Binding-site contacts:
Ligand atom O6 contacts residue GLN926 of chain 1.C at 3.5 Å (h-bond).
Ligand atom C7 contacts residue ASN717 of chain 1.C at 3.3 Å.
Ligand atom C5 contacts residue LEU922 of chain 1.C at 4.0 Å (hydrophobic).
Ligand atom O6 contacts residue THR719 of chain 1.C at 4.5 Å.
Ligand atom N2 contacts residue ASN717 of chain 1.C at 2.9 Å (h-bond).
Ligand atom C8 contacts residue LEU922 of chain 1.C at 3.8 Å (hydrophobic).
Ligand atom C5 contacts residue ASN717 of chain 1.C at 3.6 Å.
Ligand atom O7 contacts residue GLN1071 of chain 1.C at 3.6 Å.
Ligand atom C8 contacts residue THR716 of chain 1.C at 4.3 Å.
Ligand atom O5 contacts residue ASN717 of chain 1.C at 2.3 Å (h-bond).
Ligand atom C8 contacts residue ASN717 of chain 1.C at 4.5 Å.
Ligand atom C4 contacts residue ASN717 of chain 1.C at 4.2 Å.
Ligand atom C6 contacts residue GLN926 of chain 1.C at 4.4 Å.
Ligand atom O4 contacts residue LEU922 of chain 1.C at 4.0 Å.
Ligand atom C3 contacts residue ASN717 of chain 1.C at 3.8 Å.
Ligand atom C7 contacts residue LEU922 of chain 1.C at 3.7 Å (hydrophobic).
Ligand atom C2 contacts residue ASN717 of chain 1.C at 2.4 Å.
Ligand atom C1 contacts residue ASN717 of chain 1.C at 1.4 Å.
Ligand atom O7 contacts residue LEU922 of chain 1.C at 3.3 Å.
Ligand atom C4 contacts residue LEU922 of chain 1.C at 4.5 Å (hydrophobic).
Ligand atom O7 contacts residue ASN717 of chain 1.C at 3.3 Å (h-bond).

This protein binds this small molecule.
Small molecule (SMILES): CC(=O)N[C@H]1[C@H](O[C@H]2[C@H](O)[C@@H](NC(C)=O)CO[C@@H]2CO)O[C@H](CO)[C@@H](O)[C@@H]1O

Sequence of chain 1.C:
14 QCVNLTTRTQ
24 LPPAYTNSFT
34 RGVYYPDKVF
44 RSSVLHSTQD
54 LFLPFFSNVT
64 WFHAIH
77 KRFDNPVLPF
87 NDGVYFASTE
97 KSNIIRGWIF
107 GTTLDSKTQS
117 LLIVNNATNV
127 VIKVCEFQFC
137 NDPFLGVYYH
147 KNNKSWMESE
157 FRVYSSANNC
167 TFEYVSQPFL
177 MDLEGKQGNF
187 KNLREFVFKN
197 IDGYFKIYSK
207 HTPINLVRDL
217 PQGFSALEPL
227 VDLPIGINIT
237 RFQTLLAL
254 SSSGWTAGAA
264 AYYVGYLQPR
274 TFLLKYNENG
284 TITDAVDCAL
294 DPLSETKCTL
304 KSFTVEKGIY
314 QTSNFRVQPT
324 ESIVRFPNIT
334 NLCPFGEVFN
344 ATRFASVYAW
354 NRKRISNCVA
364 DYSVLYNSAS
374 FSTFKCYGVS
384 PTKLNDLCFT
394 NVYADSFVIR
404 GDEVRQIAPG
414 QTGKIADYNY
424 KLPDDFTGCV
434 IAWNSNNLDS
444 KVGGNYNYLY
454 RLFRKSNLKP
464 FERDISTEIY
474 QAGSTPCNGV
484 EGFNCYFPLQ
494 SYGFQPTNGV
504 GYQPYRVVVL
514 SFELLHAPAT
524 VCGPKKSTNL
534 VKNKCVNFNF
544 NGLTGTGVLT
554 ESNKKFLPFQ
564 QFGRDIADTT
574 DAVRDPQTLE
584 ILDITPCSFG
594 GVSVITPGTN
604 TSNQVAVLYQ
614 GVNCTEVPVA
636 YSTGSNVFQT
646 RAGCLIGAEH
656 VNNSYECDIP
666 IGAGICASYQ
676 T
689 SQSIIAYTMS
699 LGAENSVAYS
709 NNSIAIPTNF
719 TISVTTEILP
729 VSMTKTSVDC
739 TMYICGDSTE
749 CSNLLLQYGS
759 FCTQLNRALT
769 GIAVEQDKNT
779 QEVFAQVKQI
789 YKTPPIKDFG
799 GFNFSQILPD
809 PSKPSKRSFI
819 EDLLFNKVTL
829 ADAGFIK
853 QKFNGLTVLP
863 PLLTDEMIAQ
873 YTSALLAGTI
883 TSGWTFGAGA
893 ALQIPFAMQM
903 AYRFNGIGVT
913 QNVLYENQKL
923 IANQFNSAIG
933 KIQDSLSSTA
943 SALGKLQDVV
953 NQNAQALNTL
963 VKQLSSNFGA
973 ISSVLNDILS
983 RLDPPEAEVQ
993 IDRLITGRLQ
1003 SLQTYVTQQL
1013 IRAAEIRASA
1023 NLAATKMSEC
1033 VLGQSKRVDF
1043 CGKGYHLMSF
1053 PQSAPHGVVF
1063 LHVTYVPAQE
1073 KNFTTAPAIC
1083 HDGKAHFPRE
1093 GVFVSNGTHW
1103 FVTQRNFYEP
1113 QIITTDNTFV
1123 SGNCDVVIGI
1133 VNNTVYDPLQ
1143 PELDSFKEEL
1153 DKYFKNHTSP